Binding-site contacts:
Ligand atom O6B contacts residue HIS94 of chain 39.D at 4.0 Å.
Ligand atom SAG contacts residue THR4 of chain 39.D at 3.9 Å.
Ligand atom O3 contacts residue ARG157 of chain 39.D at 3.3 Å (salt-bridge).
Ligand atom O5B contacts residue LYS156 of chain 39.D at 3.3 Å.
Ligand atom O5 contacts residue LYS156 of chain 39.D at 3.4 Å.
Ligand atom OAH contacts residue THR4 of chain 39.D at 3.7 Å.
Ligand atom C6 contacts residue SER93 of chain 39.D at 4.0 Å.
Ligand atom C5 contacts residue LEU62 of chain 39.D at 3.8 Å (hydrophobic).
Ligand atom OAH contacts residue ASP3 of chain 39.D at 4.0 Å.
Ligand atom C6 contacts residue LEU62 of chain 39.D at 3.5 Å (hydrophobic).
Ligand atom O5 contacts residue ARG157 of chain 39.D at 3.8 Å.
Ligand atom OAH contacts residue LEU2 of chain 39.D at 2.8 Å (h-bond).
Ligand atom O3 contacts residue ALA158 of chain 39.D at 3.0 Å (h-bond).
Ligand atom O4 contacts residue LYS156 of chain 39.D at 3.5 Å.
Ligand atom O6A contacts residue HIS155 of chain 39.D at 3.8 Å.
Ligand atom SAG contacts residue ARG157 of chain 39.D at 3.6 Å (salt-bridge).
Ligand atom OAH contacts residue ARG157 of chain 39.D at 3.1 Å (salt-bridge).
Ligand atom O5 contacts residue HIS155 of chain 39.D at 3.6 Å.
Ligand atom O4 contacts residue SER93 of chain 39.D at 3.0 Å (h-bond).
Ligand atom C6 contacts residue HIS155 of chain 39.D at 3.4 Å.
Ligand atom O3 contacts residue LYS156 of chain 39.D at 3.0 Å.
Ligand atom O6A contacts residue HIS94 of chain 39.D at 3.2 Å (h-bond).
Ligand atom O6A contacts residue SER93 of chain 39.D at 3.2 Å.
Ligand atom C3 contacts residue ALA158 of chain 39.D at 4.0 Å (hydrophobic).
Ligand atom OBI contacts residue LYS156 of chain 39.D at 4.0 Å.
Ligand atom O6B contacts residue HIS155 of chain 39.D at 3.3 Å (h-bond).
Ligand atom C3 contacts residue LYS156 of chain 39.D at 4.0 Å.
Ligand atom O6B contacts residue LYS156 of chain 39.D at 3.3 Å.
Ligand atom C5 contacts residue HIS155 of chain 39.D at 4.0 Å.
Ligand atom O4 contacts residue HIS155 of chain 39.D at 3.5 Å (h-bond).
Ligand atom OAF contacts residue ALA158 of chain 39.D at 3.3 Å.
Ligand atom C6 contacts residue HIS94 of chain 39.D at 3.9 Å.
Ligand atom O6A contacts residue LEU62 of chain 39.D at 3.4 Å.
Ligand atom OAF contacts residue THR4 of chain 39.D at 2.9 Å (h-bond).
Ligand atom O6B contacts residue LEU62 of chain 39.D at 4.0 Å.
Ligand atom OAF contacts residue ARG157 of chain 39.D at 2.8 Å (salt-bridge).
Ligand atom O6B contacts residue ARG157 of chain 39.D at 3.3 Å (salt-bridge).
Ligand atom C4 contacts residue LYS156 of chain 39.D at 4.0 Å.
Ligand atom C2 contacts residue ALA158 of chain 39.D at 3.7 Å (hydrophobic).
Ligand atom C3 contacts residue ARG157 of chain 39.D at 3.7 Å.

The protein below binds the small molecule below.
Small molecule (SMILES): O=C(O)[C@@H]1O[C@H](O[C@H]2[C@@H](OS(=O)(=O)O)O[C@@H](O)[C@H](NS(=O)(=O)O)[C@H]2O)[C@@H](OS(=O)(=O)O)[C@H](O)[C@@H]1O

Sequence of chain 39.D:
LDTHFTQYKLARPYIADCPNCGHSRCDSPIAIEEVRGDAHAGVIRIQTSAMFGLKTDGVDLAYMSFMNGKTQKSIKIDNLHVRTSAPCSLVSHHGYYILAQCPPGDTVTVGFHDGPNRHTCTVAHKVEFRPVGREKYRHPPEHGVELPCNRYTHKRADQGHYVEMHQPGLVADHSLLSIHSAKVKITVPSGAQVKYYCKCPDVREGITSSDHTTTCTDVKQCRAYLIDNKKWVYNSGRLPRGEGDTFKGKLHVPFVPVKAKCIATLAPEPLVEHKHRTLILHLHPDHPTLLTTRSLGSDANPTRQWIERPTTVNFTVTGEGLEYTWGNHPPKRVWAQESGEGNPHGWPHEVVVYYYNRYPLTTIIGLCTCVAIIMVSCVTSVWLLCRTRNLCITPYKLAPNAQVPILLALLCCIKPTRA